A protein and the small-molecule ligand that binds it are described below.
Small molecule (SMILES): C[C@@](O)(CCOP(=O)(O)O)CC(=O)O

Binding-site contacts:
Ligand atom OP1 contacts residue SER194 of chain 1.A at 3.1 Å (h-bond).
Ligand atom OP3 contacts residue SER194 of chain 1.A at 3.3 Å (h-bond).
Ligand atom OP2 contacts residue SER142 of chain 1.A at 2.8 Å (h-bond).
Ligand atom C3A contacts residue MET244 of chain 1.A at 3.9 Å (hydrophobic).
Ligand atom C1 contacts residue TYR21 of chain 1.A at 3.8 Å (hydrophobic).
Ligand atom C3 contacts residue TYR21 of chain 1.A at 3.9 Å (hydrophobic).
Ligand atom C2 contacts residue ASP284 of chain 1.A at 3.7 Å.
Ligand atom OP2 contacts residue TYR21 of chain 1.A at 3.9 Å.
Ligand atom C3A contacts residue TYR21 of chain 1.A at 4.0 Å (hydrophobic).
Ligand atom P contacts residue HIS198 of chain 1.A at 3.9 Å.
Ligand atom OP2 contacts residue GLY143 of chain 1.A at 3.4 Å (h-bond).
Ligand atom OP1 contacts residue SER142 of chain 1.A at 3.6 Å (h-bond).
Ligand atom P contacts residue SER142 of chain 1.A at 3.5 Å.
Ligand atom C3A contacts residue TRP22 of chain 1.A at 3.8 Å (hydrophobic).
Ligand atom O1 contacts residue ASP284 of chain 1.A at 3.9 Å.
Ligand atom O2 contacts residue ARG147 of chain 1.A at 2.9 Å (salt-bridge).
Ligand atom P contacts residue SER144 of chain 1.A at 3.8 Å.
Ligand atom OP3 contacts residue TYR21 of chain 1.A at 3.5 Å.
Ligand atom O1 contacts residue ARG147 of chain 1.A at 2.7 Å (salt-bridge).
Ligand atom O5 contacts residue TYR21 of chain 1.A at 3.4 Å.
Ligand atom C2 contacts residue LYS20 of chain 1.A at 3.9 Å.
Ligand atom O5 contacts residue HIS198 of chain 1.A at 3.2 Å (h-bond).
Ligand atom OP1 contacts residue SER110 of chain 1.A at 4.0 Å.
Ligand atom O3A contacts residue ASP284 of chain 1.A at 3.4 Å.
Ligand atom C1 contacts residue ASP284 of chain 1.A at 4.0 Å.
Ligand atom OP2 contacts residue SER144 of chain 1.A at 2.7 Å (h-bond).
Ligand atom O2 contacts residue ALA17 of chain 1.A at 3.1 Å.
Ligand atom O1 contacts residue ALA17 of chain 1.A at 3.5 Å.
Ligand atom C5 contacts residue HIS198 of chain 1.A at 3.9 Å.
Ligand atom O2 contacts residue LYS20 of chain 1.A at 3.6 Å.
Ligand atom P contacts residue SER194 of chain 1.A at 3.8 Å.
Ligand atom C2 contacts residue TYR21 of chain 1.A at 3.4 Å (hydrophobic).
Ligand atom C1 contacts residue ALA17 of chain 1.A at 3.5 Å (hydrophobic).
Ligand atom OP3 contacts residue HIS198 of chain 1.A at 3.1 Å (h-bond).
Ligand atom C1 contacts residue ARG147 of chain 1.A at 3.3 Å.
Ligand atom P contacts residue TYR21 of chain 1.A at 3.8 Å.
Ligand atom C3A contacts residue ALA285 of chain 1.A at 3.8 Å (hydrophobic).
Ligand atom C4 contacts residue TYR21 of chain 1.A at 3.5 Å (hydrophobic).
Ligand atom OP3 contacts residue SER142 of chain 1.A at 3.8 Å.
Ligand atom O2 contacts residue TYR21 of chain 1.A at 2.8 Å (h-bond).

Sequence of chain 1.A:
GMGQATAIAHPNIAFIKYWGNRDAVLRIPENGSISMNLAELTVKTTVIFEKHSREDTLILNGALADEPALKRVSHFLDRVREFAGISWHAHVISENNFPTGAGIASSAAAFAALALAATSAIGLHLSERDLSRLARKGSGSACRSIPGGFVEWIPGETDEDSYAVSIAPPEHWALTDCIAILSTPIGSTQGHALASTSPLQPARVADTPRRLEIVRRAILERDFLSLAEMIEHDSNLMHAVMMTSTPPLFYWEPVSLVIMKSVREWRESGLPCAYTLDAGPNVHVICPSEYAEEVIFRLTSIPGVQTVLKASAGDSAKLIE